Binding-site contacts:
Ligand atom O5 contacts residue SER223 of chain 2.A at 4.0 Å.
Ligand atom N2 contacts residue ASN222 of chain 2.A at 2.6 Å (h-bond).
Ligand atom C3 contacts residue ASN222 of chain 2.A at 3.6 Å.
Ligand atom O7 contacts residue ILE185 of chain 2.A at 4.1 Å.
Ligand atom C7 contacts residue ILE185 of chain 2.A at 4.2 Å (hydrophobic).
Ligand atom C7 contacts residue ASN222 of chain 2.A at 3.8 Å.
Ligand atom O7 contacts residue ASN222 of chain 2.A at 4.2 Å.
Ligand atom O7 contacts residue THR183 of chain 2.A at 4.0 Å.
Ligand atom N2 contacts residue THR219 of chain 2.A at 3.4 Å (h-bond).
Ligand atom C2 contacts residue ASN222 of chain 2.A at 2.2 Å.
Ligand atom C8 contacts residue THR219 of chain 2.A at 3.9 Å.
Ligand atom C5 contacts residue ASN222 of chain 2.A at 3.6 Å.
Ligand atom O6 contacts residue SER223 of chain 2.A at 3.1 Å (h-bond).
Ligand atom C4 contacts residue ASN222 of chain 2.A at 4.1 Å.
Ligand atom C7 contacts residue THR183 of chain 2.A at 4.5 Å.
Ligand atom C8 contacts residue ILE185 of chain 2.A at 3.6 Å (hydrophobic).
Ligand atom C1 contacts residue SER223 of chain 2.A at 4.3 Å.
Ligand atom C1 contacts residue ASN222 of chain 2.A at 1.4 Å.
Ligand atom C6 contacts residue SER223 of chain 2.A at 4.3 Å.
Ligand atom C2 contacts residue THR219 of chain 2.A at 4.5 Å.
Ligand atom C7 contacts residue THR219 of chain 2.A at 4.0 Å.
Ligand atom O5 contacts residue ASN222 of chain 2.A at 2.4 Å (h-bond).

Sequence of chain 2.A:
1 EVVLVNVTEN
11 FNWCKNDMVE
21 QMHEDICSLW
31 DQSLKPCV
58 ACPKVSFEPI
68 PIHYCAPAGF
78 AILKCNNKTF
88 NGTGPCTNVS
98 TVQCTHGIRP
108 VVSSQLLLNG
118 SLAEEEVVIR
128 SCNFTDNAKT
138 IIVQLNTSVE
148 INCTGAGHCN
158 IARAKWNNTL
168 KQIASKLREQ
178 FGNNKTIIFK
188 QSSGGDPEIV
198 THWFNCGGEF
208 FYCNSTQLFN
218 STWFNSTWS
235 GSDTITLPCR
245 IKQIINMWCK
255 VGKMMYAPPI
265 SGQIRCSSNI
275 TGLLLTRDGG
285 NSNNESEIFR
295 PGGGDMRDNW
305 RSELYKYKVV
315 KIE

A protein and the small-molecule ligand that binds it are described below.
Small molecule (SMILES): CC(=O)N[C@@H]1[C@@H](O)[C@H](O)[C@@H](CO)O[C@H]1O